A protein and the small-molecule ligand that binds it are described below.
Small molecule (SMILES): CC(=O)N[C@H]1[C@H](O[C@H]2[C@H](O)[C@@H](NC(C)=O)CO[C@@H]2CO)O[C@H](CO)[C@@H](O[C@@H]2O[C@H](CO)[C@@H](O)[C@H](O[C@H]3O[C@H](CO)[C@@H](O)[C@H](O)[C@@H]3O)[C@@H]2O)[C@@H]1O

Binding-site contacts:
Ligand atom O5 contacts residue ASN44 of chain 37.E at 2.4 Å (h-bond).
Ligand atom O6 contacts residue VAL45 of chain 37.E at 3.9 Å.
Ligand atom C7 contacts residue THR146 of chain 37.E at 4.2 Å.
Ligand atom C8 contacts residue LEU108 of chain 37.E at 3.7 Å (hydrophobic).
Ligand atom C4 contacts residue ASN44 of chain 37.E at 4.3 Å.
Ligand atom O7 contacts residue THR146 of chain 37.E at 3.3 Å.
Ligand atom C1 contacts residue ASN44 of chain 37.E at 1.4 Å.
Ligand atom C8 contacts residue ILE109 of chain 37.E at 3.8 Å (hydrophobic).
Ligand atom C1 contacts residue LEU108 of chain 37.E at 3.9 Å (hydrophobic).
Ligand atom C8 contacts residue VAL62 of chain 37.E at 3.8 Å (hydrophobic).
Ligand atom C3 contacts residue LEU108 of chain 37.E at 3.5 Å (hydrophobic).
Ligand atom C8 contacts residue THR146 of chain 37.E at 4.1 Å.
Ligand atom O7 contacts residue LEU108 of chain 37.E at 3.7 Å.
Ligand atom C7 contacts residue ASN44 of chain 37.E at 3.4 Å.
Ligand atom C8 contacts residue ASN44 of chain 37.E at 4.5 Å.
Ligand atom C7 contacts residue LEU108 of chain 37.E at 3.6 Å (hydrophobic).
Ligand atom C2 contacts residue ASN44 of chain 37.E at 2.5 Å.
Ligand atom O6 contacts residue ARG110 of chain 37.E at 2.9 Å (salt-bridge).
Ligand atom N2 contacts residue ILE109 of chain 37.E at 4.5 Å.
Ligand atom C5 contacts residue ARG110 of chain 37.E at 4.4 Å.
Ligand atom C2 contacts residue LEU108 of chain 37.E at 3.5 Å (hydrophobic).
Ligand atom C3 contacts residue ASN44 of chain 37.E at 3.8 Å.
Ligand atom C6 contacts residue GLU55 of chain 11.E at 3.5 Å.
Ligand atom N2 contacts residue LEU108 of chain 37.E at 2.7 Å (h-bond).
Ligand atom O7 contacts residue ASN44 of chain 37.E at 3.7 Å.
Ligand atom N2 contacts residue ASN44 of chain 37.E at 2.9 Å (h-bond).
Ligand atom C6 contacts residue ARG110 of chain 37.E at 3.5 Å.
Ligand atom C5 contacts residue ASN44 of chain 37.E at 3.7 Å.
Ligand atom O6 contacts residue GLU55 of chain 11.E at 3.7 Å.
Ligand atom O3 contacts residue LEU108 of chain 37.E at 4.0 Å.

Sequence of chain 11.E:
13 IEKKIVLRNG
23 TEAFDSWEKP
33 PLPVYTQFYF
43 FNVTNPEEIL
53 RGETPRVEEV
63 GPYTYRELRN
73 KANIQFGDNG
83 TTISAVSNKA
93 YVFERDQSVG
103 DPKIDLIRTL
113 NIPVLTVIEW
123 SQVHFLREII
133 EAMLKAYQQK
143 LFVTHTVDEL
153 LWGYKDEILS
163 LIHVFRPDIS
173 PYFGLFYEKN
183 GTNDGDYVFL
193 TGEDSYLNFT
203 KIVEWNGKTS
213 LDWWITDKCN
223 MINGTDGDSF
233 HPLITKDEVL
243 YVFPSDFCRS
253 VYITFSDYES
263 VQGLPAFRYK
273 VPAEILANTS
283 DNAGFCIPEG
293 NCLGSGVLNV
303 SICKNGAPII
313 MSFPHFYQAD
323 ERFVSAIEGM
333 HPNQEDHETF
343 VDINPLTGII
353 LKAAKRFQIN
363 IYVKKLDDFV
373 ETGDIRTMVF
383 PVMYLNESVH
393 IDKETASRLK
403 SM

Sequence of chain 37.E:
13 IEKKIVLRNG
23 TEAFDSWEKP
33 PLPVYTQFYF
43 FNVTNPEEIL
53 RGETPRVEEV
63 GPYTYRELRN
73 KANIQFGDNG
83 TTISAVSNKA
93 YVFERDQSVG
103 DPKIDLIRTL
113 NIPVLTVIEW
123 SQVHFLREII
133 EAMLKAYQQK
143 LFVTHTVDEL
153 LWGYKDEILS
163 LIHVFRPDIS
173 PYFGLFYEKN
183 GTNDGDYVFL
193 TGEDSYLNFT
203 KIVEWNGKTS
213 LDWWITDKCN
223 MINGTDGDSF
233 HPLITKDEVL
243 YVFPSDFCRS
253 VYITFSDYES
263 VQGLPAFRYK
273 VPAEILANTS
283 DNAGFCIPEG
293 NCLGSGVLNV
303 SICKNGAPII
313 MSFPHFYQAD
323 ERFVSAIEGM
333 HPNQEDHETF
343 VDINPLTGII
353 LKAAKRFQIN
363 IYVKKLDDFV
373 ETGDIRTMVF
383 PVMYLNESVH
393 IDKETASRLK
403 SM